The protein below binds the small molecule below.
Small molecule (SMILES): CC(=O)N[C@@H]1[C@@H](O)[C@H](O)[C@@H](CO)O[C@H]1O

Binding-site contacts:
Ligand atom C1 contacts residue ASN67 of chain 1.F at 1.4 Å.
Ligand atom C3 contacts residue ASN67 of chain 1.F at 3.7 Å.
Ligand atom C5 contacts residue ASN67 of chain 1.F at 3.7 Å.
Ligand atom C4 contacts residue ASN67 of chain 1.F at 4.2 Å.
Ligand atom N2 contacts residue ASN67 of chain 1.F at 2.8 Å (h-bond).
Ligand atom O5 contacts residue ASN67 of chain 1.F at 2.4 Å (h-bond).
Ligand atom C8 contacts residue ASN67 of chain 1.F at 4.4 Å.
Ligand atom O7 contacts residue ASN67 of chain 1.F at 3.4 Å (h-bond).
Ligand atom C7 contacts residue ASN67 of chain 1.F at 3.3 Å.
Ligand atom C8 contacts residue ARG58 of chain 1.F at 3.8 Å.
Ligand atom C2 contacts residue ASN67 of chain 1.F at 2.3 Å.

Sequence of chain 1.F:
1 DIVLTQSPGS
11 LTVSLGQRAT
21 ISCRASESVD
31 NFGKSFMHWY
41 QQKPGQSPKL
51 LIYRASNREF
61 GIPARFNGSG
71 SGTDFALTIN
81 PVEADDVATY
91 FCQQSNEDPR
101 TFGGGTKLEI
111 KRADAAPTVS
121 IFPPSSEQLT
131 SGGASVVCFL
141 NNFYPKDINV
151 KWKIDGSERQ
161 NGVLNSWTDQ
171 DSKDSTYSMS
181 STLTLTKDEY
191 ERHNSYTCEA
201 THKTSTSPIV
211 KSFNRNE